A protein and the small-molecule ligand that binds it are described below.
Small molecule (SMILES): CC(=O)N[C@H]1[C@H](O[C@H]2[C@H](O)[C@@H](NC(C)=O)CO[C@@H]2CO)O[C@H](CO)[C@@H](O[C@@H]2O[C@H](CO)[C@@H](O)[C@H](O)[C@@H]2O)[C@@H]1O

Sequence of chain 1.F:
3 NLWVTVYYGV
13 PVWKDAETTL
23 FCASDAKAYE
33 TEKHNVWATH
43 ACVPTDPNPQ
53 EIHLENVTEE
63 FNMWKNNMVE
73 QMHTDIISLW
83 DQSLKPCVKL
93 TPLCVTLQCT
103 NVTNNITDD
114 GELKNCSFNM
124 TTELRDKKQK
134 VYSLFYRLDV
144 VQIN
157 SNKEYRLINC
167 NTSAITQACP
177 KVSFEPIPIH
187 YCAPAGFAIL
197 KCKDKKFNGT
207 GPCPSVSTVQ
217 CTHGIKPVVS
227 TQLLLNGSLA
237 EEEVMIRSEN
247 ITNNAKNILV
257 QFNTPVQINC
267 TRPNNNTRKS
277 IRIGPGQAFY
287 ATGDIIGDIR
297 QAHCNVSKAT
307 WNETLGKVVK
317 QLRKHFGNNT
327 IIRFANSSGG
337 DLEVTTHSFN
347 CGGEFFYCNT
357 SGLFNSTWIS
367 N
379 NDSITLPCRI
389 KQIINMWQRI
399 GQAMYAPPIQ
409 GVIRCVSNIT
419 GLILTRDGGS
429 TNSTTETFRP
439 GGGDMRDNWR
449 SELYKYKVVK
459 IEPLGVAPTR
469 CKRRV

Binding-site contacts:
Ligand atom C1 contacts residue ASN416 of chain 1.F at 1.4 Å.
Ligand atom C8 contacts residue VAL262 of chain 1.F at 3.8 Å (hydrophobic).
Ligand atom C5 contacts residue ASN416 of chain 1.F at 3.7 Å.
Ligand atom C8 contacts residue ASN416 of chain 1.F at 4.1 Å.
Ligand atom O7 contacts residue ASN416 of chain 1.F at 3.1 Å (h-bond).
Ligand atom C3 contacts residue ASN416 of chain 1.F at 3.7 Å.
Ligand atom C7 contacts residue ASN416 of chain 1.F at 3.1 Å.
Ligand atom C8 contacts residue PRO261 of chain 1.F at 3.4 Å (hydrophobic).
Ligand atom C8 contacts residue GLN263 of chain 1.F at 3.5 Å.
Ligand atom C7 contacts residue PRO261 of chain 1.F at 3.9 Å (hydrophobic).
Ligand atom O5 contacts residue ASN416 of chain 1.F at 2.4 Å (h-bond).
Ligand atom O3 contacts residue PRO261 of chain 1.F at 3.4 Å.
Ligand atom C2 contacts residue ASN416 of chain 1.F at 2.4 Å.
Ligand atom O7 contacts residue GLN263 of chain 1.F at 3.5 Å (h-bond).
Ligand atom C4 contacts residue ASN416 of chain 1.F at 4.2 Å.
Ligand atom N2 contacts residue PRO261 of chain 1.F at 3.4 Å.
Ligand atom O3 contacts residue LEU235 of chain 1.F at 4.4 Å.
Ligand atom C3 contacts residue PRO261 of chain 1.F at 4.0 Å (hydrophobic).
Ligand atom C7 contacts residue GLN263 of chain 1.F at 4.1 Å.
Ligand atom C2 contacts residue PRO261 of chain 1.F at 4.3 Å (hydrophobic).
Ligand atom N2 contacts residue ASN416 of chain 1.F at 2.8 Å (h-bond).